Sequence of chain 1.A:
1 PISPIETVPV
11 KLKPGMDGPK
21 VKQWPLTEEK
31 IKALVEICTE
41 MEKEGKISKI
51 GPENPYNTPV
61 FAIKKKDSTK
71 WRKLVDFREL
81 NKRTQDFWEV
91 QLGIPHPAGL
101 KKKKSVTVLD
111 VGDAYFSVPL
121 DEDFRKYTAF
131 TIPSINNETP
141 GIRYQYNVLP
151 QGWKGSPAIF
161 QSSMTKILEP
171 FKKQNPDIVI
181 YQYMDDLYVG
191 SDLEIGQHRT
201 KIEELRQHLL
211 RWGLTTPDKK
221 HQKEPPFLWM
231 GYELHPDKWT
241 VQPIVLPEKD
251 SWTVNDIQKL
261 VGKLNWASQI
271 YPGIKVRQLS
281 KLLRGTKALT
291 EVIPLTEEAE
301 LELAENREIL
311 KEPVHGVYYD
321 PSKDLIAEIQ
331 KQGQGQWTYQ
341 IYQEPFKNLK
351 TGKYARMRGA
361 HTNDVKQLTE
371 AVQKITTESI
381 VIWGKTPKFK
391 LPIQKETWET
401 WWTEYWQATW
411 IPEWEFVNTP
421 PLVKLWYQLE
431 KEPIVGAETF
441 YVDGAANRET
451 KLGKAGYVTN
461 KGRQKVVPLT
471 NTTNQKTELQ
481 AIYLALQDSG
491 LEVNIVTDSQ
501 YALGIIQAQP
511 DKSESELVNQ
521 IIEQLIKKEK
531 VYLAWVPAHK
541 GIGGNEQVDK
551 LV

Binding-site contacts:
Ligand atom O6 contacts residue PRO345 of chain 1.A at 3.9 Å.
Ligand atom O5 contacts residue PRO345 of chain 1.A at 4.2 Å.
Ligand atom O5 contacts residue PHE346 of chain 1.A at 4.2 Å.
Ligand atom O6 contacts residue LYS347 of chain 1.A at 2.8 Å (salt-bridge).
Ligand atom O4 contacts residue GLU328 of chain 1.A at 3.9 Å.
Ligand atom C6 contacts residue TYR342 of chain 1.A at 3.9 Å (hydrophobic).
Ligand atom C6 contacts residue ASN348 of chain 1.A at 2.5 Å.
Ligand atom O5 contacts residue PHE346 of chain 1.A at 3.0 Å (h-bond).
Ligand atom O1 contacts residue PHE346 of chain 1.A at 3.8 Å.
Ligand atom C1 contacts residue PHE346 of chain 1.A at 3.5 Å (hydrophobic).
Ligand atom O4 contacts residue ASN348 of chain 1.A at 3.1 Å (h-bond).
Ligand atom O6 contacts residue ASN348 of chain 1.A at 3.3 Å (h-bond).
Ligand atom O6 contacts residue LYS390 of chain 1.A at 4.2 Å.
Ligand atom C4 contacts residue GLU328 of chain 1.A at 4.1 Å.
Ligand atom C4 contacts residue ASN348 of chain 1.A at 3.9 Å.
Ligand atom C6 contacts residue TYR342 of chain 1.A at 3.8 Å (hydrophobic).
Ligand atom O6 contacts residue PRO345 of chain 1.A at 4.0 Å.
Ligand atom C5 contacts residue ASN348 of chain 1.A at 3.7 Å.
Ligand atom O6 contacts residue PHE346 of chain 1.A at 3.2 Å (h-bond).
Ligand atom C6 contacts residue PRO345 of chain 1.A at 4.1 Å (hydrophobic).
Ligand atom O5 contacts residue LYS347 of chain 1.A at 4.4 Å.
Ligand atom C5 contacts residue PHE346 of chain 1.A at 4.2 Å (hydrophobic).
Ligand atom C2 contacts residue PHE346 of chain 1.A at 4.5 Å (hydrophobic).
Ligand atom O6 contacts residue TYR342 of chain 1.A at 4.1 Å.
Ligand atom O4 contacts residue GLN340 of chain 1.A at 3.6 Å.
Ligand atom O6 contacts residue TYR342 of chain 1.A at 3.8 Å.
Ligand atom C6 contacts residue LYS347 of chain 1.A at 4.1 Å.
Ligand atom O2 contacts residue PHE346 of chain 1.A at 3.9 Å.
Ligand atom C1 contacts residue PHE346 of chain 1.A at 3.7 Å (hydrophobic).
Ligand atom C6 contacts residue PHE346 of chain 1.A at 4.2 Å (hydrophobic).
Ligand atom O6 contacts residue GLU344 of chain 1.A at 3.5 Å (salt-bridge).
Ligand atom C2 contacts residue PHE346 of chain 1.A at 4.0 Å (hydrophobic).

A small-molecule ligand and the protein it binds are described below.
Small molecule (SMILES): OC[C@H]1O[C@@](CO)(O[C@H]2O[C@H](CO)[C@@H](O)[C@H](O)[C@H]2O)[C@@H](O)[C@@H]1O